Sequence of chain 58.A:
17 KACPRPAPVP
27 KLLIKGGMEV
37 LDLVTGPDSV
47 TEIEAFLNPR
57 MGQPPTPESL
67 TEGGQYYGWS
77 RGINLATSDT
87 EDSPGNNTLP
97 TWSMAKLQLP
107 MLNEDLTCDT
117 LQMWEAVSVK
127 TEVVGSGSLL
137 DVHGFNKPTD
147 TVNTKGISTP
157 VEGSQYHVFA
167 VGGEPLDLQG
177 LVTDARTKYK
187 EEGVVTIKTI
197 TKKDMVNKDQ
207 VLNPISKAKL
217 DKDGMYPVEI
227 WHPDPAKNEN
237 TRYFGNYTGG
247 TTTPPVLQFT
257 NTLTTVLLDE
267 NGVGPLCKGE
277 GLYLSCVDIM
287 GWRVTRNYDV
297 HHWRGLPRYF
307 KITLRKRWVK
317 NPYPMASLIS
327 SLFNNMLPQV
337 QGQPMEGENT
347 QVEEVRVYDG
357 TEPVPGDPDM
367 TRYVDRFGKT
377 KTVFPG

A small-molecule ligand and the protein it binds are described below.
Small molecule (SMILES): CC(=O)N[C@@H]1[C@@H](O[C@@H]2O[C@H](CO)[C@H](O)[C@H](O[C@]3(C(=O)O)C[C@H](O)[C@@H](NC(C)=O)[C@H]([C@H](O)[C@H](O)CO)O3)[C@H]2O)[C@H](O)[C@@H](CO[C@]2(C(=O)O)C[C@H](O)[C@@H](NC(C)=O)[C@H]([C@H](O)[C@H](O)CO)O2)O[C@H]1O

Sequence of chain 58.E:
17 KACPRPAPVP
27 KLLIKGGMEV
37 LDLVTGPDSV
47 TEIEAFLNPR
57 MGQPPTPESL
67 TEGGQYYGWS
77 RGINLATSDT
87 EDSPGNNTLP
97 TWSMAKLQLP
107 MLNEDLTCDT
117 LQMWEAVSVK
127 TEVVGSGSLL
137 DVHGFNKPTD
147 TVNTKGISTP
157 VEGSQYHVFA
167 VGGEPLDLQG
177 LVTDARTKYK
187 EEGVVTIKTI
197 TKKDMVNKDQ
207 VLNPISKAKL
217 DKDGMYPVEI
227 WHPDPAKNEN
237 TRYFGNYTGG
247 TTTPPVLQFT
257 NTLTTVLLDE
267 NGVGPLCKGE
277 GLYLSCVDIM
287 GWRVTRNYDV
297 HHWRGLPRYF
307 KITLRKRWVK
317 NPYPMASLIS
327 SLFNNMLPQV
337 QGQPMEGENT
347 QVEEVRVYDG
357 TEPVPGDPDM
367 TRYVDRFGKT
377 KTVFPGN

Binding-site contacts:
Ligand atom C2 contacts residue GLY78 of chain 58.E at 4.1 Å.
Ligand atom O1B contacts residue TYR72 of chain 58.E at 3.8 Å.
Ligand atom C7 contacts residue TYR72 of chain 58.E at 3.9 Å (hydrophobic).
Ligand atom O1A contacts residue TYR72 of chain 58.E at 3.5 Å.
Ligand atom C3 contacts residue HIS298 of chain 58.E at 3.8 Å.
Ligand atom C1 contacts residue SER89 of chain 58.E at 4.2 Å.
Ligand atom O1B contacts residue ARG77 of chain 58.E at 2.8 Å (salt-bridge).
Ligand atom O1A contacts residue ARG77 of chain 58.E at 3.1 Å (salt-bridge).
Ligand atom C3 contacts residue VAL296 of chain 58.E at 3.7 Å (hydrophobic).
Ligand atom O4 contacts residue ILE79 of chain 58.E at 3.5 Å (h-bond).
Ligand atom O4 contacts residue THR291 of chain 58.E at 3.4 Å.
Ligand atom C11 contacts residue ASP85 of chain 58.A at 3.8 Å.
Ligand atom O4 contacts residue GLY78 of chain 58.E at 3.0 Å.
Ligand atom O1A contacts residue GLY78 of chain 58.E at 3.3 Å (h-bond).
Ligand atom O4 contacts residue VAL296 of chain 58.E at 4.0 Å.
Ligand atom C4 contacts residue GLY78 of chain 58.E at 3.3 Å.
Ligand atom C5 contacts residue ASN93 of chain 58.E at 4.1 Å.
Ligand atom O10 contacts residue ASN293 of chain 58.E at 3.9 Å.
Ligand atom O10 contacts residue THR291 of chain 58.E at 3.8 Å.
Ligand atom C1 contacts residue GLY78 of chain 58.E at 4.0 Å.
Ligand atom C8 contacts residue ARG77 of chain 58.E at 4.2 Å.
Ligand atom O1B contacts residue SER89 of chain 58.E at 4.1 Å.
Ligand atom C3 contacts residue GLY78 of chain 58.E at 4.0 Å.
Ligand atom C1 contacts residue TYR72 of chain 58.E at 3.8 Å (hydrophobic).
Ligand atom N5 contacts residue TYR72 of chain 58.E at 3.1 Å (h-bond).
Ligand atom C3 contacts residue GLY78 of chain 58.E at 4.0 Å.
Ligand atom C5 contacts residue TYR72 of chain 58.E at 3.4 Å (hydrophobic).
Ligand atom O3 contacts residue GLY78 of chain 58.E at 3.6 Å.
Ligand atom O1B contacts residue ASN80 of chain 58.E at 4.2 Å.
Ligand atom O8 contacts residue TYR72 of chain 58.E at 3.5 Å (h-bond).
Ligand atom C8 contacts residue TYR72 of chain 58.E at 4.1 Å (hydrophobic).
Ligand atom C1 contacts residue ARG77 of chain 58.E at 3.4 Å.
Ligand atom O1A contacts residue SER89 of chain 58.E at 3.4 Å (h-bond).
Ligand atom C4 contacts residue HIS298 of chain 58.E at 3.6 Å.
Ligand atom C4 contacts residue TYR72 of chain 58.E at 3.4 Å (hydrophobic).
Ligand atom C6 contacts residue ASN93 of chain 58.E at 3.4 Å.
Ligand atom O4 contacts residue TYR72 of chain 58.E at 4.2 Å.
Ligand atom O6 contacts residue ASN93 of chain 58.E at 3.5 Å (h-bond).
Ligand atom O4 contacts residue HIS298 of chain 58.E at 3.0 Å (h-bond).
Ligand atom C6 contacts residue TYR72 of chain 58.E at 3.3 Å (hydrophobic).